A protein and the small-molecule ligand that binds it are described below.
Small molecule (SMILES): Nc1ccn([C@H]2C[C@H](O[P](=O)(O)OC[C@H]3O[C@@H](n4cnc5c(N)ncnc54)C[C@@H]3O)[C@@H](CO)O2)c(=O)n1

Sequence of chain 20.A:
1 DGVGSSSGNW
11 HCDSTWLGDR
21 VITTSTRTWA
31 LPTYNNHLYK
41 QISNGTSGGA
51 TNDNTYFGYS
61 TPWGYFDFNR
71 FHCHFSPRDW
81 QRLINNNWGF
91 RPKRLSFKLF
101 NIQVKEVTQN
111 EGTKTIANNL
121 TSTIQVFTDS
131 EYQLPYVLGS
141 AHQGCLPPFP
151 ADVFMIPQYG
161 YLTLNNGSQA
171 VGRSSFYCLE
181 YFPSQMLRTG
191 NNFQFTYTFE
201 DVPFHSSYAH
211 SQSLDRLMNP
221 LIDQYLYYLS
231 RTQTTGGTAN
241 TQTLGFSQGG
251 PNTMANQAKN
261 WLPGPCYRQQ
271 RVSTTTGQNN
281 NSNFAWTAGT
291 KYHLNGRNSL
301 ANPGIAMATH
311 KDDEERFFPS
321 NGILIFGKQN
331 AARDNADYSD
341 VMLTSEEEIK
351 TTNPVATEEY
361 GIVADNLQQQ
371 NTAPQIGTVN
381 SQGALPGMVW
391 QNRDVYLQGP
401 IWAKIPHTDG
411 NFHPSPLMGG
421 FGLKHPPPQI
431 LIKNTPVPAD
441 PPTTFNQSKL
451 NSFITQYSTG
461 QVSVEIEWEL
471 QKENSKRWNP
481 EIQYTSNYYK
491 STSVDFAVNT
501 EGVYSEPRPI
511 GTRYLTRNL

Sequence of chain 11.A:
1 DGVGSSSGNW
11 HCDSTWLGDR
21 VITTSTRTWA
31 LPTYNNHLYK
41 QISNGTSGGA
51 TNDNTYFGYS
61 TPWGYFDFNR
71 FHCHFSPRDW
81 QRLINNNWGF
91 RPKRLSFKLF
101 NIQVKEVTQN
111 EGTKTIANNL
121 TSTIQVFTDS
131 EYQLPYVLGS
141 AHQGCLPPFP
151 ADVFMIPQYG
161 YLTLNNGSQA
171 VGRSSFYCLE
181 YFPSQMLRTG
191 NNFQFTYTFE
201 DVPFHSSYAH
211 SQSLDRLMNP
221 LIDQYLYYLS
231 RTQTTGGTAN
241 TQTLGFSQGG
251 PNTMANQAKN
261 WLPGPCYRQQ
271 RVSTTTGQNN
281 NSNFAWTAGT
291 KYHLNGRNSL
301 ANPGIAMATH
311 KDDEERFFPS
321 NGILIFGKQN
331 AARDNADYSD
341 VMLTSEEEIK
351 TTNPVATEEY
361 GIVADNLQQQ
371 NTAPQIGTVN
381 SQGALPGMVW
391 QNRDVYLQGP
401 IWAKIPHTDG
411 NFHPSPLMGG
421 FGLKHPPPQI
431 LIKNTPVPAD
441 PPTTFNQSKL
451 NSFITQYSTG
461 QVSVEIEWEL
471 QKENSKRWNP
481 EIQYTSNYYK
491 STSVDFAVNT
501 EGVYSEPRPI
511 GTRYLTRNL

Binding-site contacts:
Ligand atom C5 contacts residue VAL202 of chain 11.A at 3.6 Å (hydrophobic).
Ligand atom O3' contacts residue PRO414 of chain 11.A at 4.2 Å.
Ligand atom C4 contacts residue VAL202 of chain 11.A at 3.7 Å (hydrophobic).
Ligand atom C2 contacts residue VAL202 of chain 11.A at 4.1 Å (hydrophobic).
Ligand atom C6 contacts residue GLY422 of chain 11.A at 3.7 Å.
Ligand atom C6 contacts residue PRO203 of chain 11.A at 4.0 Å (hydrophobic).
Ligand atom N4 contacts residue VAL202 of chain 11.A at 2.9 Å (h-bond).
Ligand atom C5 contacts residue ASP201 of chain 11.A at 3.3 Å.
Ligand atom C5 contacts residue PRO203 of chain 11.A at 4.0 Å (hydrophobic).
Ligand atom C5 contacts residue ARG91 of chain 11.A at 4.2 Å.
Ligand atom C8 contacts residue HIS413 of chain 11.A at 3.9 Å.
Ligand atom N6 contacts residue SER415 of chain 11.A at 3.8 Å.
Ligand atom C2' contacts residue PRO203 of chain 11.A at 3.3 Å (hydrophobic).
Ligand atom C4 contacts residue ASP201 of chain 11.A at 3.5 Å.
Ligand atom OP2 contacts residue ASP409 of chain 20.A at 3.2 Å (salt-bridge).
Ligand atom N4 contacts residue ASP201 of chain 11.A at 2.6 Å.
Ligand atom N1 contacts residue PRO203 of chain 11.A at 4.2 Å.
Ligand atom C2' contacts residue PRO414 of chain 11.A at 3.6 Å (hydrophobic).
Ligand atom N7 contacts residue HIS413 of chain 11.A at 4.2 Å.
Ligand atom C2 contacts residue PRO203 of chain 11.A at 4.0 Å (hydrophobic).
Ligand atom C2 contacts residue GLY422 of chain 11.A at 3.2 Å.
Ligand atom N6 contacts residue GLY422 of chain 11.A at 3.3 Å (h-bond).
Ligand atom N6 contacts residue GLY420 of chain 11.A at 3.7 Å.
Ligand atom C5 contacts residue PRO203 of chain 11.A at 3.8 Å (hydrophobic).
Ligand atom N7 contacts residue SER415 of chain 11.A at 3.9 Å.
Ligand atom N7 contacts residue ASN392 of chain 11.A at 4.2 Å.
Ligand atom N6 contacts residue PHE421 of chain 11.A at 3.8 Å.
Ligand atom C4 contacts residue PRO203 of chain 11.A at 4.1 Å (hydrophobic).
Ligand atom N1 contacts residue VAL202 of chain 11.A at 3.5 Å.
Ligand atom C6 contacts residue VAL202 of chain 11.A at 4.1 Å (hydrophobic).
Ligand atom N3 contacts residue ASP201 of chain 11.A at 4.2 Å.
Ligand atom C6 contacts residue SER415 of chain 11.A at 4.1 Å.
Ligand atom C4 contacts residue PRO203 of chain 11.A at 4.0 Å (hydrophobic).
Ligand atom N7 contacts residue PRO203 of chain 11.A at 4.1 Å.
Ligand atom N1 contacts residue PRO203 of chain 11.A at 3.8 Å.
Ligand atom C2' contacts residue HIS413 of chain 11.A at 3.7 Å.
Ligand atom C1' contacts residue PRO203 of chain 11.A at 4.1 Å (hydrophobic).
Ligand atom N6 contacts residue VAL202 of chain 11.A at 4.2 Å.
Ligand atom N1 contacts residue GLY422 of chain 11.A at 2.9 Å (h-bond).
Ligand atom C6 contacts residue PRO203 of chain 11.A at 4.0 Å (hydrophobic).